This small molecule binds to this protein.
Small molecule (SMILES): c1ccc2[nH]ccc2c1

Binding-site contacts:
Ligand atom C7 contacts residue VAL111 of chain 1.A at 3.6 Å (hydrophobic).
Ligand atom C2 contacts residue PHE153 of chain 1.A at 3.4 Å (hydrophobic).
Ligand atom C3 contacts residue LEU121 of chain 1.A at 3.7 Å (hydrophobic).
Ligand atom C4 contacts residue LEU118 of chain 1.A at 4.2 Å (hydrophobic).
Ligand atom C7 contacts residue LEU84 of chain 1.A at 4.5 Å (hydrophobic).
Ligand atom C8 contacts residue VAL111 of chain 1.A at 3.9 Å (hydrophobic).
Ligand atom C3 contacts residue PHE153 of chain 1.A at 4.2 Å (hydrophobic).
Ligand atom N1 contacts residue LEU118 of chain 1.A at 4.0 Å.
Ligand atom C9 contacts residue ALA99 of chain 1.A at 3.5 Å (hydrophobic).
Ligand atom C9 contacts residue VAL87 of chain 1.A at 4.3 Å (hydrophobic).
Ligand atom C4 contacts residue TYR88 of chain 1.A at 4.0 Å (hydrophobic).
Ligand atom C6 contacts residue ALA99 of chain 1.A at 3.7 Å (hydrophobic).
Ligand atom C4 contacts residue LEU84 of chain 1.A at 4.1 Å (hydrophobic).
Ligand atom C7 contacts residue VAL103 of chain 1.A at 3.9 Å (hydrophobic).
Ligand atom C4 contacts residue ALA99 of chain 1.A at 3.8 Å (hydrophobic).
Ligand atom N1 contacts residue VAL111 of chain 1.A at 4.0 Å.
Ligand atom C3 contacts residue LEU91 of chain 1.A at 4.4 Å (hydrophobic).
Ligand atom C6 contacts residue VAL111 of chain 1.A at 4.5 Å (hydrophobic).
Ligand atom C3 contacts residue ALA99 of chain 1.A at 4.0 Å (hydrophobic).
Ligand atom N1 contacts residue ALA99 of chain 1.A at 3.8 Å.
Ligand atom C6 contacts residue LEU84 of chain 1.A at 4.0 Å (hydrophobic).
Ligand atom C5 contacts residue TYR88 of chain 1.A at 3.9 Å (hydrophobic).
Ligand atom C3 contacts residue VAL87 of chain 1.A at 4.0 Å (hydrophobic).
Ligand atom C6 contacts residue VAL103 of chain 1.A at 4.1 Å (hydrophobic).
Ligand atom C6 contacts residue ILE78 of chain 1.A at 3.9 Å (hydrophobic).
Ligand atom C8 contacts residue ALA99 of chain 1.A at 3.4 Å (hydrophobic).
Ligand atom C4 contacts residue VAL87 of chain 1.A at 3.9 Å (hydrophobic).
Ligand atom C5 contacts residue ALA99 of chain 1.A at 3.9 Å (hydrophobic).
Ligand atom C2 contacts residue LEU118 of chain 1.A at 3.6 Å (hydrophobic).
Ligand atom C5 contacts residue ILE78 of chain 1.A at 4.3 Å (hydrophobic).
Ligand atom C2 contacts residue MET102 of chain 1.A at 4.2 Å (hydrophobic).
Ligand atom C3 contacts residue LEU118 of chain 1.A at 3.4 Å (hydrophobic).
Ligand atom C7 contacts residue ALA99 of chain 1.A at 3.4 Å (hydrophobic).
Ligand atom C8 contacts residue LEU118 of chain 1.A at 4.0 Å (hydrophobic).
Ligand atom C2 contacts residue LEU121 of chain 1.A at 3.5 Å (hydrophobic).
Ligand atom C2 contacts residue ALA99 of chain 1.A at 4.2 Å (hydrophobic).
Ligand atom N1 contacts residue MET102 of chain 1.A at 3.6 Å.
Ligand atom C9 contacts residue LEU118 of chain 1.A at 3.6 Å (hydrophobic).
Ligand atom N1 contacts residue PHE153 of chain 1.A at 3.8 Å.
Ligand atom C5 contacts residue LEU84 of chain 1.A at 3.8 Å (hydrophobic).

Sequence of chain 1.A:
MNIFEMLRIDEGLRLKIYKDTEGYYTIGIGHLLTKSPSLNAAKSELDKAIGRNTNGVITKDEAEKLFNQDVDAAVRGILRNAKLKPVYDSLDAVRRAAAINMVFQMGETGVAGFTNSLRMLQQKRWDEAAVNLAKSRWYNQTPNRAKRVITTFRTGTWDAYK